Sequence of chain 1.A:
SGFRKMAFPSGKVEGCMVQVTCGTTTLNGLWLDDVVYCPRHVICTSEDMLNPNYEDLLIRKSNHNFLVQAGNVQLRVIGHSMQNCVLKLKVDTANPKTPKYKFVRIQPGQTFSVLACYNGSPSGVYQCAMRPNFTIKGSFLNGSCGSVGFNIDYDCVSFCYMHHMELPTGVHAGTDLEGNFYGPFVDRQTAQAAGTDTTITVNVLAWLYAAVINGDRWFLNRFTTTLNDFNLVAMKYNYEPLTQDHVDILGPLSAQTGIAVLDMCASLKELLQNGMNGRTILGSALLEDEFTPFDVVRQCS

Binding-site contacts:
Ligand atom C3 contacts residue HIS172 of chain 1.A at 4.0 Å.
Ligand atom C1 contacts residue GLU166 of chain 1.A at 4.0 Å.
Ligand atom C4 contacts residue CYS145 of chain 1.A at 3.8 Å (hydrophobic).
Ligand atom C13 contacts residue HIS164 of chain 1.A at 3.4 Å.
Ligand atom N contacts residue HIS163 of chain 1.A at 2.6 Å (h-bond).
Ligand atom C3 contacts residue LEU141 of chain 1.A at 3.8 Å (hydrophobic).
Ligand atom N contacts residue HIS172 of chain 1.A at 4.0 Å.
Ligand atom C4 contacts residue HIS163 of chain 1.A at 3.1 Å.
Ligand atom F2 contacts residue ASN142 of chain 1.A at 4.0 Å.
Ligand atom O contacts residue MET165 of chain 1.A at 3.6 Å.
Ligand atom CL contacts residue HIS164 of chain 1.A at 3.8 Å.
Ligand atom CL contacts residue ASP187 of chain 1.A at 3.6 Å.
Ligand atom F contacts residue ASN142 of chain 1.A at 3.1 Å.
Ligand atom C11 contacts residue MET49 of chain 1.A at 3.5 Å (hydrophobic).
Ligand atom CL contacts residue MET165 of chain 1.A at 3.7 Å.
Ligand atom C4 contacts residue GLU166 of chain 1.A at 3.9 Å.
Ligand atom C2 contacts residue GLU166 of chain 1.A at 3.4 Å.
Ligand atom C3 contacts residue HIS163 of chain 1.A at 3.8 Å.
Ligand atom N contacts residue GLU166 of chain 1.A at 3.9 Å.
Ligand atom C12 contacts residue HIS164 of chain 1.A at 4.0 Å.
Ligand atom CL contacts residue MET49 of chain 1.A at 3.8 Å.
Ligand atom C3 contacts residue SER144 of chain 1.A at 3.9 Å.
Ligand atom C12 contacts residue MET49 of chain 1.A at 3.7 Å (hydrophobic).
Ligand atom CL contacts residue HIS41 of chain 1.A at 3.5 Å.
Ligand atom C2 contacts residue PHE140 of chain 1.A at 3.7 Å (hydrophobic).
Ligand atom N contacts residue LEU141 of chain 1.A at 4.0 Å.
Ligand atom C13 contacts residue HIS41 of chain 1.A at 3.8 Å.
Ligand atom N contacts residue PHE140 of chain 1.A at 3.7 Å.
Ligand atom C3 contacts residue GLU166 of chain 1.A at 3.4 Å.
Ligand atom C2 contacts residue ASN142 of chain 1.A at 4.1 Å.
Ligand atom N1 contacts residue CYS145 of chain 1.A at 3.8 Å.
Ligand atom C9 contacts residue GLN189 of chain 1.A at 3.9 Å.
Ligand atom C13 contacts residue MET165 of chain 1.A at 3.6 Å (hydrophobic).
Ligand atom C10 contacts residue GLN189 of chain 1.A at 3.4 Å.
Ligand atom C4 contacts residue SER144 of chain 1.A at 3.9 Å.
Ligand atom O contacts residue GLU166 of chain 1.A at 3.1 Å (salt-bridge).
Ligand atom N contacts residue SER144 of chain 1.A at 3.4 Å (h-bond).
Ligand atom C12 contacts residue MET165 of chain 1.A at 3.5 Å (hydrophobic).
Ligand atom C3 contacts residue PHE140 of chain 1.A at 3.3 Å (hydrophobic).
Ligand atom C2 contacts residue LEU141 of chain 1.A at 3.7 Å (hydrophobic).

This small molecule binds to this protein.
Small molecule (SMILES): O=C(Cc1cccc(Cl)c1)Nc1cnccc1C(F)(F)F